A small-molecule ligand and the protein it binds are described below.
Small molecule (SMILES): COc1cc(-c2cccc3c2OCCO3)ccc1Nc1cccc(CN(C)C)c1

Sequence of chain 1.C:
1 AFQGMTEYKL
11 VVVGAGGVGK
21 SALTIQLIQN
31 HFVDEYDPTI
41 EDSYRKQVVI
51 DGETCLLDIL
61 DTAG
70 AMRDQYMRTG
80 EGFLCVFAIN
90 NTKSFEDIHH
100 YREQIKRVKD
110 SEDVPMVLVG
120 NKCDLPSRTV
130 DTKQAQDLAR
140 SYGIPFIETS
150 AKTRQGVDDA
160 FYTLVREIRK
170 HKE

Sequence of chain 1.B:
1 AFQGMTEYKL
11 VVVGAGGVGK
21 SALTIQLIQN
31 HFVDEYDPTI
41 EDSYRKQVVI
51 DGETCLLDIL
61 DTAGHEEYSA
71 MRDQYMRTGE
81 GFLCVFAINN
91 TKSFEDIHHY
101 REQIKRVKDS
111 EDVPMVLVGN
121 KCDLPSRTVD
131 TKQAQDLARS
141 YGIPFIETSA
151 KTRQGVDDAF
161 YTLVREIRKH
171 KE

Binding-site contacts:
Ligand atom C8 contacts residue LEU60 of chain 1.C at 3.8 Å (hydrophobic).
Ligand atom C1 contacts residue LYS9 of chain 1.C at 3.9 Å.
Ligand atom C18 contacts residue ARG45 of chain 1.C at 4.0 Å.
Ligand atom C22 contacts residue ARG45 of chain 1.C at 3.5 Å.
Ligand atom O28 contacts residue ASP58 of chain 1.C at 3.3 Å (salt-bridge).
Ligand atom N25 contacts residue GLN3 of chain 1.B at 3.9 Å.
Ligand atom C14 contacts residue ASP58 of chain 1.C at 3.4 Å.
Ligand atom C1 contacts residue ASP58 of chain 1.C at 3.7 Å.
Ligand atom C24 contacts residue GLN3 of chain 1.B at 3.9 Å.
Ligand atom C23 contacts residue ARG45 of chain 1.C at 3.2 Å.
Ligand atom C3 contacts residue LEU60 of chain 1.C at 3.9 Å (hydrophobic).
Ligand atom C2 contacts residue VAL11 of chain 1.C at 3.7 Å (hydrophobic).
Ligand atom C3 contacts residue VAL11 of chain 1.C at 3.8 Å (hydrophobic).
Ligand atom C22 contacts residue GLU7 of chain 1.B at 3.9 Å.
Ligand atom C2 contacts residue LEU60 of chain 1.C at 3.8 Å (hydrophobic).
Ligand atom C6 contacts residue THR78 of chain 1.C at 3.4 Å.
Ligand atom C6 contacts residue LEU60 of chain 1.C at 3.9 Å (hydrophobic).
Ligand atom N17 contacts residue ASP58 of chain 1.C at 3.8 Å.
Ligand atom C29 contacts residue ASP58 of chain 1.C at 3.1 Å.
Ligand atom C13 contacts residue SER43 of chain 1.C at 3.5 Å.
Ligand atom C19 contacts residue SER43 of chain 1.C at 3.8 Å.
Ligand atom C3 contacts residue THR78 of chain 1.C at 3.5 Å.
Ligand atom C2 contacts residue LEU10 of chain 1.C at 3.9 Å (hydrophobic).
Ligand atom C13 contacts residue TYR44 of chain 1.C at 3.7 Å (hydrophobic).
Ligand atom C24 contacts residue SER43 of chain 1.C at 3.4 Å.
Ligand atom C12 contacts residue SER43 of chain 1.C at 3.7 Å.
Ligand atom C29 contacts residue LYS9 of chain 1.C at 3.9 Å.
Ligand atom C11 contacts residue ASP58 of chain 1.C at 3.8 Å.
Ligand atom C15 contacts residue ASP58 of chain 1.C at 3.1 Å.
Ligand atom C29 contacts residue GLU7 of chain 1.C at 3.9 Å.
Ligand atom C13 contacts residue ASP58 of chain 1.C at 3.8 Å.
Ligand atom C16 contacts residue ASP58 of chain 1.C at 3.5 Å.
Ligand atom C12 contacts residue ILE59 of chain 1.C at 3.9 Å (hydrophobic).
Ligand atom C2 contacts residue LYS9 of chain 1.C at 3.8 Å.
Ligand atom C12 contacts residue ASP58 of chain 1.C at 3.6 Å.
Ligand atom O7 contacts residue THR78 of chain 1.C at 3.3 Å.
Ligand atom C26 contacts residue GLN3 of chain 1.B at 3.0 Å.
Ligand atom O7 contacts residue TYR75 of chain 1.C at 3.9 Å.
Ligand atom C8 contacts residue TYR75 of chain 1.C at 4.0 Å (hydrophobic).
Ligand atom C1 contacts residue LEU60 of chain 1.C at 3.9 Å (hydrophobic).